The protein below binds the small molecule below.
Small molecule (SMILES): NS(=O)(=O)c1ccc(CNC(=O)COc2ccc3ccc(=O)oc3c2)cc1

Binding-site contacts:
Ligand atom O03 contacts residue THR198 of chain 1.A at 3.0 Å (h-bond).
Ligand atom O04 contacts residue VAL142 of chain 1.A at 3.8 Å.
Ligand atom N01 contacts residue HIS94 of chain 1.A at 3.4 Å (h-bond).
Ligand atom C13 contacts residue PRO201 of chain 1.A at 3.9 Å (hydrophobic).
Ligand atom N01 contacts residue ZN1 of chain 1.C at 2.1 Å.
Ligand atom O15 contacts residue PRO201 of chain 1.A at 3.6 Å.
Ligand atom S02 contacts residue HIS119 of chain 1.A at 4.0 Å.
Ligand atom C07 contacts residue LEU197 of chain 1.A at 3.8 Å (hydrophobic).
Ligand atom C09 contacts residue LEU197 of chain 1.A at 4.0 Å (hydrophobic).
Ligand atom C06 contacts residue LEU197 of chain 1.A at 4.0 Å (hydrophobic).
Ligand atom O03 contacts residue ZN1 of chain 1.C at 4.1 Å.
Ligand atom O03 contacts residue SER196 of chain 1.A at 4.0 Å.
Ligand atom S02 contacts residue HIS94 of chain 1.A at 4.0 Å.
Ligand atom C14 contacts residue PRO200 of chain 1.A at 3.9 Å (hydrophobic).
Ligand atom C08 contacts residue THR199 of chain 1.A at 3.5 Å.
Ligand atom S02 contacts residue THR198 of chain 1.A at 3.8 Å.
Ligand atom O03 contacts residue TRP208 of chain 1.A at 3.4 Å.
Ligand atom N01 contacts residue HIS119 of chain 1.A at 3.6 Å.
Ligand atom O04 contacts residue ZN1 of chain 1.C at 2.9 Å.
Ligand atom C10 contacts residue GLN92 of chain 1.A at 3.9 Å.
Ligand atom O04 contacts residue HIS94 of chain 1.A at 3.5 Å.
Ligand atom C11 contacts residue PHE130 of chain 1.A at 3.7 Å (hydrophobic).
Ligand atom N01 contacts residue HIS96 of chain 1.A at 3.4 Å (h-bond).
Ligand atom O16 contacts residue LEU197 of chain 1.A at 3.8 Å.
Ligand atom C19 contacts residue PRO201 of chain 1.A at 3.6 Å (hydrophobic).
Ligand atom C14 contacts residue PRO201 of chain 1.A at 3.3 Å (hydrophobic).
Ligand atom C10 contacts residue LEU197 of chain 1.A at 4.0 Å (hydrophobic).
Ligand atom O04 contacts residue TRP208 of chain 1.A at 3.9 Å.
Ligand atom C08 contacts residue LEU197 of chain 1.A at 3.9 Å (hydrophobic).
Ligand atom C17 contacts residue PRO201 of chain 1.A at 3.9 Å (hydrophobic).
Ligand atom N01 contacts residue THR198 of chain 1.A at 2.7 Å (h-bond).
Ligand atom C19 contacts residue PRO200 of chain 1.A at 3.9 Å (hydrophobic).
Ligand atom O04 contacts residue HIS119 of chain 1.A at 3.3 Å (h-bond).
Ligand atom C07 contacts residue THR199 of chain 1.A at 3.3 Å.
Ligand atom C06 contacts residue VAL121 of chain 1.A at 3.8 Å (hydrophobic).
Ligand atom O03 contacts residue LEU197 of chain 1.A at 3.4 Å.
Ligand atom C10 contacts residue VAL121 of chain 1.A at 4.0 Å (hydrophobic).
Ligand atom O16 contacts residue PRO201 of chain 1.A at 3.9 Å.
Ligand atom C05 contacts residue LEU197 of chain 1.A at 3.9 Å (hydrophobic).
Ligand atom S02 contacts residue ZN1 of chain 1.C at 3.1 Å.

Sequence of chain 1.A:
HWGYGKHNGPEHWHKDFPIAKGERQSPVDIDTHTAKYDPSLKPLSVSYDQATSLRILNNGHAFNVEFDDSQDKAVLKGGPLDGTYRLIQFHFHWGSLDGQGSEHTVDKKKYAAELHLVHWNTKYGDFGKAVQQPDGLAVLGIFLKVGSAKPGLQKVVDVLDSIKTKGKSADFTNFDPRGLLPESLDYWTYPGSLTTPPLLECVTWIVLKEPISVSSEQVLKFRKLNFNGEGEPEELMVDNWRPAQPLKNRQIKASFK